Binding-site contacts:
Ligand atom O5 contacts residue ASN797 of chain 1.C at 2.4 Å (h-bond).
Ligand atom N2 contacts residue ASN797 of chain 1.C at 2.9 Å (h-bond).
Ligand atom O7 contacts residue ASN797 of chain 1.C at 3.1 Å (h-bond).
Ligand atom C5 contacts residue SER799 of chain 1.C at 3.8 Å.
Ligand atom C2 contacts residue ASN797 of chain 1.C at 2.5 Å.
Ligand atom C6 contacts residue SER799 of chain 1.C at 4.4 Å.
Ligand atom C1 contacts residue SER799 of chain 1.C at 3.3 Å.
Ligand atom C3 contacts residue ASN797 of chain 1.C at 3.8 Å.
Ligand atom O6 contacts residue SER799 of chain 1.C at 3.7 Å.
Ligand atom C8 contacts residue ASN797 of chain 1.C at 3.5 Å.
Ligand atom O6 contacts residue GLN800 of chain 1.C at 4.1 Å.
Ligand atom C4 contacts residue ASN797 of chain 1.C at 4.2 Å.
Ligand atom C5 contacts residue ASN797 of chain 1.C at 3.6 Å.
Ligand atom O5 contacts residue SER799 of chain 1.C at 3.1 Å (h-bond).
Ligand atom C1 contacts residue ASN797 of chain 1.C at 1.4 Å.
Ligand atom C7 contacts residue ASN797 of chain 1.C at 3.0 Å.

Sequence of chain 1.C:
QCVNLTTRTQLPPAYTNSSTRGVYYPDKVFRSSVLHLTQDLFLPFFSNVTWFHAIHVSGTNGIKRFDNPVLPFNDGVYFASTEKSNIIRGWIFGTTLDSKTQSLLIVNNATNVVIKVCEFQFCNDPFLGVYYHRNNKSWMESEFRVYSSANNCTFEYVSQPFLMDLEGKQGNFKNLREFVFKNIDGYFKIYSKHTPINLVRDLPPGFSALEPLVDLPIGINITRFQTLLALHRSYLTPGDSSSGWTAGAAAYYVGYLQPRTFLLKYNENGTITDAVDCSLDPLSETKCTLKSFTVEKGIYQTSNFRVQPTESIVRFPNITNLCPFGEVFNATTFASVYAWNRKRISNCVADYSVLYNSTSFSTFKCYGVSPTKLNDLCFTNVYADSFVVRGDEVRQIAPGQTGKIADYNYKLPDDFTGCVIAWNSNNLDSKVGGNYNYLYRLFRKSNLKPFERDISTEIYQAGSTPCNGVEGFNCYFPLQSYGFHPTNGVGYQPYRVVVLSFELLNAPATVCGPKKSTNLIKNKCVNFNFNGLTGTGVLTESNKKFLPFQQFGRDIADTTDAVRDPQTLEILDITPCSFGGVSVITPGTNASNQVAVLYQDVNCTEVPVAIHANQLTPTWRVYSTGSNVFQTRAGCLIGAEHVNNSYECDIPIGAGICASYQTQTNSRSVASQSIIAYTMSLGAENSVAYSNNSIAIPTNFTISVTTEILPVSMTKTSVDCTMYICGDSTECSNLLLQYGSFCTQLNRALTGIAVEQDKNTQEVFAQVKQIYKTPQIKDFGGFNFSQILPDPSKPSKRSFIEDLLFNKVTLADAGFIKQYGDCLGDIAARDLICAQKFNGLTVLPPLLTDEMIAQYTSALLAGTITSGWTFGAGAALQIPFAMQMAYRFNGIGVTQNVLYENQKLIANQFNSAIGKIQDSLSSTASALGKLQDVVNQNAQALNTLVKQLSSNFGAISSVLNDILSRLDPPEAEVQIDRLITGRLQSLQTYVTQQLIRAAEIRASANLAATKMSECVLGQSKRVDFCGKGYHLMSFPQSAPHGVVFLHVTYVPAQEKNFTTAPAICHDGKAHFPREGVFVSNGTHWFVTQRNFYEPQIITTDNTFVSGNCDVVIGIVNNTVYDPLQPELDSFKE

This protein binds this small molecule.
Small molecule (SMILES): CC(=O)N[C@H]1[C@H](O[C@H]2[C@H](O)[C@@H](NC(C)=O)CO[C@@H]2CO)O[C@H](CO)[C@@H](O)[C@@H]1O